Sequence of chain 1.B:
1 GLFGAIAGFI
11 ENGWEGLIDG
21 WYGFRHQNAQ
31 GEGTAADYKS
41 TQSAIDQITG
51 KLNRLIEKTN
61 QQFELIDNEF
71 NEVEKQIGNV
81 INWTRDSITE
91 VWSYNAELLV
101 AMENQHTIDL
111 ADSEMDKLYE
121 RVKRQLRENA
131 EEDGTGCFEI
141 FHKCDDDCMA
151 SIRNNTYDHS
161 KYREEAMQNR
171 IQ

The small molecule below binds the protein below.
Small molecule (SMILES): CC(=O)N[C@@H]1[C@@H](O)[C@H](O)[C@@H](CO)O[C@H]1O

Binding-site contacts:
Ligand atom N2 contacts residue GLU72 of chain 1.B at 3.7 Å.
Ligand atom O7 contacts residue GLU72 of chain 1.B at 4.4 Å.
Ligand atom N2 contacts residue GLY78 of chain 1.B at 4.3 Å.
Ligand atom C7 contacts residue GLU72 of chain 1.B at 3.8 Å.
Ligand atom C8 contacts residue LYS75 of chain 1.B at 3.5 Å.
Ligand atom C2 contacts residue GLU72 of chain 1.B at 4.3 Å.
Ligand atom C3 contacts residue GLU72 of chain 1.B at 3.8 Å.
Ligand atom C2 contacts residue ASN82 of chain 1.B at 2.5 Å.
Ligand atom O7 contacts residue LYS75 of chain 1.B at 3.5 Å (salt-bridge).
Ligand atom C8 contacts residue GLY78 of chain 1.B at 3.7 Å.
Ligand atom O7 contacts residue ASN79 of chain 1.B at 3.1 Å (h-bond).
Ligand atom C3 contacts residue ASN82 of chain 1.B at 3.8 Å.
Ligand atom C7 contacts residue GLY78 of chain 1.B at 4.4 Å.
Ligand atom O7 contacts residue ASN82 of chain 1.B at 3.9 Å.
Ligand atom O3 contacts residue GLU72 of chain 1.B at 3.0 Å (salt-bridge).
Ligand atom N2 contacts residue ASN82 of chain 1.B at 3.0 Å (h-bond).
Ligand atom O5 contacts residue ASN82 of chain 1.B at 2.3 Å (h-bond).
Ligand atom C7 contacts residue ASN82 of chain 1.B at 3.7 Å.
Ligand atom C7 contacts residue LYS75 of chain 1.B at 4.0 Å.
Ligand atom C8 contacts residue ASN79 of chain 1.B at 3.2 Å.
Ligand atom C4 contacts residue ASN82 of chain 1.B at 4.2 Å.
Ligand atom C8 contacts residue GLU72 of chain 1.B at 3.9 Å.
Ligand atom N2 contacts residue ASN79 of chain 1.B at 4.5 Å.
Ligand atom C7 contacts residue ASN79 of chain 1.B at 3.4 Å.
Ligand atom C5 contacts residue ASN82 of chain 1.B at 3.6 Å.
Ligand atom C1 contacts residue ASN82 of chain 1.B at 1.4 Å.